Sequence of chain 1.A:
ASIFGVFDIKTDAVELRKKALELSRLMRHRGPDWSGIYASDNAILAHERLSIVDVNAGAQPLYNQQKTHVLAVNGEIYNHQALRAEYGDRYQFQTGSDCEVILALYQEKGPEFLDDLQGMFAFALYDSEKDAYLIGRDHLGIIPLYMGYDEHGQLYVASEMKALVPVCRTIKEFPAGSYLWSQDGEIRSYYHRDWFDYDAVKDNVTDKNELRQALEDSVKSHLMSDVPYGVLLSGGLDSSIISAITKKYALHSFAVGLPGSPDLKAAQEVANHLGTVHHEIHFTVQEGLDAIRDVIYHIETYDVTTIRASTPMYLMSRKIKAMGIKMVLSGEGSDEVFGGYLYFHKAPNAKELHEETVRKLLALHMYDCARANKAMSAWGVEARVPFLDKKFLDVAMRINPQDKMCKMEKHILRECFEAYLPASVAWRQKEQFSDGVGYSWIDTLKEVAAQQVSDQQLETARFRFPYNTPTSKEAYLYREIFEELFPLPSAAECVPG

Binding-site contacts:
Ligand atom CB contacts residue CYS99 of chain 1.A at 4.0 Å (hydrophobic).
Ligand atom C contacts residue VAL53 of chain 1.A at 3.9 Å (hydrophobic).
Ligand atom NE2 contacts residue LEU50 of chain 1.A at 3.1 Å (h-bond).
Ligand atom OXT contacts residue ARG49 of chain 1.A at 4.1 Å.
Ligand atom CG contacts residue GLU398 of chain 1.A at 4.0 Å.
Ligand atom C contacts residue ASP98 of chain 1.A at 3.9 Å.
Ligand atom O contacts residue VAL53 of chain 1.A at 3.9 Å.
Ligand atom CA contacts residue ASP98 of chain 1.A at 3.2 Å.
Ligand atom OXT contacts residue GLU76 of chain 1.A at 4.0 Å.
Ligand atom OE1 contacts residue ASN74 of chain 1.A at 3.0 Å (h-bond).
Ligand atom N contacts residue ASP98 of chain 1.A at 2.6 Å (salt-bridge).
Ligand atom C contacts residue ILE52 of chain 1.A at 3.8 Å (hydrophobic).
Ligand atom CA contacts residue GLU76 of chain 1.A at 4.1 Å.
Ligand atom CB contacts residue GLY75 of chain 1.A at 3.2 Å.
Ligand atom C contacts residue LEU50 of chain 1.A at 4.1 Å (hydrophobic).
Ligand atom CG contacts residue GLY75 of chain 1.A at 3.1 Å.
Ligand atom O contacts residue LEU50 of chain 1.A at 4.1 Å.
Ligand atom CA contacts residue GLY75 of chain 1.A at 3.6 Å.
Ligand atom O contacts residue ILE52 of chain 1.A at 4.1 Å.
Ligand atom OXT contacts residue SER51 of chain 1.A at 3.9 Å.
Ligand atom CD contacts residue LEU50 of chain 1.A at 3.9 Å (hydrophobic).
Ligand atom CG contacts residue GLU76 of chain 1.A at 3.3 Å.
Ligand atom O contacts residue ARG49 of chain 1.A at 3.0 Å (salt-bridge).
Ligand atom C contacts residue ARG49 of chain 1.A at 3.9 Å.
Ligand atom OE1 contacts residue GLY75 of chain 1.A at 2.5 Å (h-bond).
Ligand atom CA contacts residue CYS99 of chain 1.A at 4.0 Å (hydrophobic).
Ligand atom CG contacts residue LEU50 of chain 1.A at 3.7 Å (hydrophobic).
Ligand atom OXT contacts residue ILE52 of chain 1.A at 2.8 Å (h-bond).
Ligand atom CD contacts residue GLY75 of chain 1.A at 3.6 Å.
Ligand atom OE1 contacts residue ALA1 of chain 1.A at 4.0 Å.
Ligand atom OXT contacts residue LEU50 of chain 1.A at 4.0 Å.
Ligand atom NE2 contacts residue ALA1 of chain 1.A at 3.0 Å (h-bond).
Ligand atom CD contacts residue ASN74 of chain 1.A at 3.9 Å.
Ligand atom CD contacts residue GLU398 of chain 1.A at 4.0 Å.
Ligand atom N contacts residue GLU76 of chain 1.A at 3.1 Å (salt-bridge).
Ligand atom OXT contacts residue VAL53 of chain 1.A at 2.8 Å (h-bond).
Ligand atom NE2 contacts residue ASN74 of chain 1.A at 4.0 Å.
Ligand atom N contacts residue GLY75 of chain 1.A at 3.1 Å (h-bond).
Ligand atom OXT contacts residue ASP98 of chain 1.A at 4.1 Å.
Ligand atom CD contacts residue ALA1 of chain 1.A at 3.9 Å (hydrophobic).

A small-molecule ligand and the protein it binds are described below.
Small molecule (SMILES): NC(=O)CC[C@H](N)C(=O)O